A protein and the small-molecule ligand that binds it are described below.
Small molecule (SMILES): CN1CCN(c2cccc(CN)c2)CC1

Sequence of chain 1.A:
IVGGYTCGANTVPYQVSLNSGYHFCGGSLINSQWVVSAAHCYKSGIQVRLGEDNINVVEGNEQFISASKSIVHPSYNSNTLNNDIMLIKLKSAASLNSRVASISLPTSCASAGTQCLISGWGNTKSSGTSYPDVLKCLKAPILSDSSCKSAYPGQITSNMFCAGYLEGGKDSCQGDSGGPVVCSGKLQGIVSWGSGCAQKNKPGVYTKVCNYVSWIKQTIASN

Binding-site contacts:
Ligand atom C8 contacts residue CYS197 of chain 1.A at 4.0 Å (hydrophobic).
Ligand atom C2 contacts residue GLY196 of chain 1.A at 4.0 Å.
Ligand atom C7 contacts residue GLN174 of chain 1.A at 4.1 Å.
Ligand atom C3 contacts residue CYS197 of chain 1.A at 4.1 Å (hydrophobic).
Ligand atom C9 contacts residue GLY194 of chain 1.A at 3.9 Å.
Ligand atom C13 contacts residue GLY196 of chain 1.A at 4.0 Å.
Ligand atom C5 contacts residue SO41 of chain 1.D at 3.6 Å.
Ligand atom C11 contacts residue VAL191 of chain 1.A at 3.8 Å (hydrophobic).
Ligand atom N14 contacts residue ASP171 of chain 1.A at 2.8 Å (salt-bridge).
Ligand atom C3 contacts residue GLY194 of chain 1.A at 3.8 Å.
Ligand atom C12 contacts residue SO41 of chain 1.D at 3.6 Å.
Ligand atom C10 contacts residue VAL191 of chain 1.A at 3.8 Å (hydrophobic).
Ligand atom C11 contacts residue SER177 of chain 1.A at 3.5 Å.
Ligand atom C8 contacts residue GLY196 of chain 1.A at 3.5 Å.
Ligand atom C10 contacts residue SER172 of chain 1.A at 3.4 Å.
Ligand atom C2 contacts residue GLY194 of chain 1.A at 4.1 Å.
Ligand atom C9 contacts residue CYS173 of chain 1.A at 4.1 Å (hydrophobic).
Ligand atom N14 contacts residue CYS197 of chain 1.A at 3.6 Å.
Ligand atom C12 contacts residue GLN174 of chain 1.A at 4.0 Å.
Ligand atom C13 contacts residue SER172 of chain 1.A at 3.3 Å.
Ligand atom C10 contacts residue TRP193 of chain 1.A at 4.1 Å (hydrophobic).
Ligand atom C9 contacts residue TRP193 of chain 1.A at 3.8 Å (hydrophobic).
Ligand atom C10 contacts residue CYS173 of chain 1.A at 4.0 Å (hydrophobic).
Ligand atom N14 contacts residue GLY196 of chain 1.A at 2.9 Å (h-bond).
Ligand atom C5 contacts residue GLN174 of chain 1.A at 3.7 Å.
Ligand atom C6 contacts residue SO41 of chain 1.D at 3.9 Å.
Ligand atom C9 contacts residue SER172 of chain 1.A at 3.7 Å.
Ligand atom C9 contacts residue GLY196 of chain 1.A at 4.1 Å.
Ligand atom C13 contacts residue ASP171 of chain 1.A at 3.6 Å.
Ligand atom C12 contacts residue CYS173 of chain 1.A at 3.9 Å (hydrophobic).
Ligand atom C11 contacts residue SO41 of chain 1.D at 4.2 Å.
Ligand atom C13 contacts residue TRP193 of chain 1.A at 3.8 Å (hydrophobic).
Ligand atom C13 contacts residue GLY204 of chain 1.A at 3.8 Å.
Ligand atom C12 contacts residue SER177 of chain 1.A at 3.8 Å.
Ligand atom C13 contacts residue GLY194 of chain 1.A at 4.2 Å.
Ligand atom C11 contacts residue CYS173 of chain 1.A at 3.6 Å (hydrophobic).
Ligand atom C8 contacts residue GLY194 of chain 1.A at 3.7 Å.
Ligand atom C3 contacts residue GLY196 of chain 1.A at 3.6 Å.
Ligand atom C8 contacts residue TRP193 of chain 1.A at 4.0 Å (hydrophobic).
Ligand atom N14 contacts residue SER172 of chain 1.A at 2.8 Å (h-bond).